Sequence of chain 1.B:
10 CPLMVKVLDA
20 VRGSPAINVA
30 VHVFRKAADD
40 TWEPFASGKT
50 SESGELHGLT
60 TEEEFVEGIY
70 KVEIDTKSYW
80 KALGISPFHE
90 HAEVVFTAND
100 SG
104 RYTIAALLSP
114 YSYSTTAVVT

Sequence of chain 2.B:
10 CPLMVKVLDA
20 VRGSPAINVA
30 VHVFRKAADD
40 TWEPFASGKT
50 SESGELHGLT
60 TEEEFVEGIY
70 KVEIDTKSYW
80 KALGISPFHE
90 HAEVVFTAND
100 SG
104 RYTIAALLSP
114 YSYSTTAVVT

The protein below binds the small molecule below.
Small molecule (SMILES): O=C(O)c1cc(-c2ccc(Cl)cc2Cl)ccc1O

Binding-site contacts:
Ligand atom O91 contacts residue THR118 of chain 2.B at 3.4 Å (h-bond).
Ligand atom C4 contacts residue LEU17 of chain 2.B at 3.5 Å (hydrophobic).
Ligand atom O1 contacts residue LEU110 of chain 2.B at 3.8 Å.
Ligand atom C4 contacts residue 3CA1 of chain 2.D at 0.1 Å.
Ligand atom CL contacts residue 3CA1 of chain 2.D at 1.6 Å.
Ligand atom C2 contacts residue LEU17 of chain 1.B at 3.5 Å (hydrophobic).
Ligand atom C9 contacts residue 3CA1 of chain 2.D at 1.6 Å.
Ligand atom O1 contacts residue 3CA1 of chain 2.D at 2.5 Å.
Ligand atom C3 contacts residue 3CA1 of chain 2.D at 0.1 Å.
Ligand atom O10 contacts residue SER117 of chain 2.B at 3.6 Å.
Ligand atom O10 contacts residue 3CA1 of chain 2.D at 0.1 Å (h-bond).
Ligand atom CL contacts residue LEU17 of chain 2.B at 3.2 Å.
Ligand atom C13 contacts residue 3CA1 of chain 2.D at 0.1 Å.
Ligand atom C6 contacts residue 3CA1 of chain 2.D at 0.3 Å.
Ligand atom O1 contacts residue ALA109 of chain 2.B at 3.3 Å (h-bond).
Ligand atom CL1 contacts residue 3CA1 of chain 2.D at 0.5 Å.
Ligand atom O10 contacts residue SER117 of chain 1.B at 3.7 Å.
Ligand atom C5 contacts residue 3CA1 of chain 2.D at 0.3 Å.
Ligand atom O1 contacts residue ALA108 of chain 2.B at 2.8 Å (h-bond).
Ligand atom C1 contacts residue 3CA1 of chain 2.D at 0.3 Å.
Ligand atom O10 contacts residue LEU110 of chain 1.B at 3.5 Å.
Ligand atom C11 contacts residue 3CA1 of chain 2.D at 0.1 Å.
Ligand atom CL1 contacts residue LYS15 of chain 2.B at 3.2 Å.
Ligand atom C8 contacts residue 3CA1 of chain 2.D at 0.1 Å.
Ligand atom O91 contacts residue 3CA1 of chain 2.D at 2.4 Å.
Ligand atom O10 contacts residue LEU110 of chain 2.B at 3.6 Å.
Ligand atom C1 contacts residue LYS15 of chain 1.B at 3.5 Å.
Ligand atom C10 contacts residue 3CA1 of chain 2.D at 0.1 Å.
Ligand atom O1 contacts residue THR119 of chain 2.B at 3.5 Å (h-bond).
Ligand atom CL contacts residue ALA108 of chain 2.B at 3.5 Å.
Ligand atom O1 contacts residue THR118 of chain 2.B at 3.7 Å.
Ligand atom C5 contacts residue LYS15 of chain 2.B at 3.6 Å.
Ligand atom C2 contacts residue 3CA1 of chain 2.D at 0.1 Å.
Ligand atom C7 contacts residue 3CA1 of chain 2.D at 0.1 Å.
Ligand atom O1 contacts residue SER117 of chain 2.B at 3.6 Å.
Ligand atom C10 contacts residue LEU110 of chain 1.B at 3.8 Å (hydrophobic).
Ligand atom C9 contacts residue SER117 of chain 2.B at 3.7 Å.
Ligand atom CL1 contacts residue LYS15 of chain 1.B at 3.0 Å.
Ligand atom O91 contacts residue SER117 of chain 2.B at 2.6 Å (h-bond).
Ligand atom C12 contacts residue 3CA1 of chain 2.D at 0.1 Å.